Binding-site contacts:
Ligand atom O contacts residue VAL216 of chain 1.B at 3.4 Å.
Ligand atom N contacts residue HIS78 of chain 1.B at 3.2 Å (h-bond).
Ligand atom CA contacts residue HIS78 of chain 1.B at 3.6 Å.
Ligand atom C contacts residue THR73 of chain 1.B at 3.4 Å.
Ligand atom OD1 contacts residue SER75 of chain 1.B at 3.6 Å.
Ligand atom N contacts residue MET79 of chain 1.B at 2.9 Å.
Ligand atom OXT contacts residue THR73 of chain 1.B at 3.5 Å (h-bond).
Ligand atom CB contacts residue HIS78 of chain 1.B at 3.5 Å.
Ligand atom C contacts residue SER75 of chain 1.B at 3.6 Å.
Ligand atom N contacts residue ALA217 of chain 1.B at 3.1 Å (h-bond).
Ligand atom O contacts residue THR73 of chain 1.B at 2.9 Å (h-bond).
Ligand atom C contacts residue PRO65 of chain 1.B at 3.4 Å (hydrophobic).
Ligand atom CB contacts residue PHE218 of chain 1.B at 3.6 Å (hydrophobic).
Ligand atom CG contacts residue MET79 of chain 1.B at 3.7 Å (hydrophobic).
Ligand atom C contacts residue MET79 of chain 1.B at 2.9 Å (hydrophobic).
Ligand atom C contacts residue NA1 of chain 1.I at 3.1 Å.
Ligand atom CA contacts residue MET79 of chain 1.B at 3.3 Å (hydrophobic).
Ligand atom CA contacts residue MET79 of chain 1.B at 3.5 Å (hydrophobic).
Ligand atom CE1 contacts residue PRO67 of chain 1.B at 3.6 Å (hydrophobic).
Ligand atom CG contacts residue ALA217 of chain 1.B at 3.7 Å (hydrophobic).
Ligand atom O contacts residue THR73 of chain 1.B at 3.5 Å (h-bond).
Ligand atom NE2 contacts residue ALA217 of chain 1.B at 3.6 Å.
Ligand atom O contacts residue PRO65 of chain 1.B at 2.7 Å.
Ligand atom O contacts residue ALA217 of chain 1.B at 2.8 Å (h-bond).
Ligand atom CA contacts residue ALA217 of chain 1.B at 3.6 Å (hydrophobic).
Ligand atom OD1 contacts residue MET79 of chain 1.B at 3.4 Å.
Ligand atom CB contacts residue ALA217 of chain 1.B at 3.3 Å (hydrophobic).
Ligand atom CE1 contacts residue ALA217 of chain 1.B at 3.7 Å (hydrophobic).
Ligand atom N contacts residue ALA217 of chain 1.B at 2.8 Å (h-bond).
Ligand atom OD1 contacts residue ALA76 of chain 1.B at 2.8 Å (h-bond).
Ligand atom O contacts residue VAL219 of chain 1.B at 3.0 Å (h-bond).
Ligand atom O contacts residue PHE218 of chain 1.B at 3.4 Å.
Ligand atom O contacts residue PRO65 of chain 1.B at 3.3 Å.
Ligand atom O contacts residue MET79 of chain 1.B at 3.3 Å.
Ligand atom CZ contacts residue PRO67 of chain 1.B at 3.7 Å (hydrophobic).
Ligand atom OXT contacts residue SER75 of chain 1.B at 2.6 Å (h-bond).
Ligand atom O contacts residue NA1 of chain 1.I at 3.2 Å (h-bond).
Ligand atom CG contacts residue VAL219 of chain 1.B at 3.6 Å (hydrophobic).
Ligand atom CB contacts residue MET79 of chain 1.B at 3.4 Å (hydrophobic).
Ligand atom OXT contacts residue NA1 of chain 1.I at 2.4 Å (h-bond).

Sequence of chain 1.B:
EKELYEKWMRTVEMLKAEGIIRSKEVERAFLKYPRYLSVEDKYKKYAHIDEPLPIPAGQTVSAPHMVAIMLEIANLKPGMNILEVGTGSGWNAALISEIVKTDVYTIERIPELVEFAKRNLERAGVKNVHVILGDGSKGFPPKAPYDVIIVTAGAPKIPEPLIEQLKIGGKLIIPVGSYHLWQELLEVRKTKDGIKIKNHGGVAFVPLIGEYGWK

This protein binds this small molecule.
Small molecule (SMILES): CC(C)[C@H](N)C(=O)N[C@@H](Cc1ccc(O)cc1)C(=O)N1CCC[C@H]1C(=O)N[C@@H](CC(=O)N[C@@H](CC1=NC=NC1)C(=O)N[C@@H](C)C(=O)O)C(=O)O